Sequence of chain 1.A:
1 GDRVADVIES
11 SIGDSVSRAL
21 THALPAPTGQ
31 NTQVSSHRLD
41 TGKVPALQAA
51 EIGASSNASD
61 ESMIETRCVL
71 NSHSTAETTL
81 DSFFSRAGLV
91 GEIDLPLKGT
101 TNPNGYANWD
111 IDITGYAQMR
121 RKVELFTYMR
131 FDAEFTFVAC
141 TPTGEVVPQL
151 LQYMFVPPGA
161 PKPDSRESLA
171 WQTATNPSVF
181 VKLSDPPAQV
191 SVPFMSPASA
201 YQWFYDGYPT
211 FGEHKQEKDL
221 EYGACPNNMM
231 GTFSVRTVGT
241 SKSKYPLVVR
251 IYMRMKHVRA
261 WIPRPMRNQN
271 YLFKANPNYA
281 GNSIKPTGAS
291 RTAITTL

Sequence of chain 1.C:
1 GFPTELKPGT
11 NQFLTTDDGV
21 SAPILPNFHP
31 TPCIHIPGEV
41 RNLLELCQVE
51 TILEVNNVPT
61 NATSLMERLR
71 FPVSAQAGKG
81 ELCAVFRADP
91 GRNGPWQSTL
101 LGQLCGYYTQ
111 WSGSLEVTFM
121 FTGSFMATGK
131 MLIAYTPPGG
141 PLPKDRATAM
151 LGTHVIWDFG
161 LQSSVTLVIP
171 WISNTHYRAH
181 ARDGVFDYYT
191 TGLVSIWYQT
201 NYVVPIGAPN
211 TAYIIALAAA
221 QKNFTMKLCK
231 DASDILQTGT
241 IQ

This protein binds this small molecule.
Small molecule (SMILES): C[C@H](CCOc1ccc(I)cc1)CCN1CCN(c2ccncc2)C1=O

Binding-site contacts:
Ligand atom OAB contacts residue TRP203 of chain 1.A at 3.7 Å.
Ligand atom CAH contacts residue VAL192 of chain 1.A at 3.9 Å (hydrophobic).
Ligand atom CAJ contacts residue PHE135 of chain 1.A at 3.8 Å (hydrophobic).
Ligand atom OAB contacts residue ASP112 of chain 1.A at 3.6 Å.
Ligand atom NAZ contacts residue ASN228 of chain 1.A at 3.9 Å.
Ligand atom CAD contacts residue GLN202 of chain 1.A at 3.6 Å.
Ligand atom NAZ contacts residue TRP203 of chain 1.A at 3.2 Å.
Ligand atom NAY contacts residue TRP203 of chain 1.A at 3.7 Å.
Ligand atom OAS contacts residue VAL192 of chain 1.A at 3.9 Å.
Ligand atom CAG contacts residue THR114 of chain 1.A at 3.9 Å.
Ligand atom CAW contacts residue ASN228 of chain 1.A at 3.7 Å.
Ligand atom CAF contacts residue TRP203 of chain 1.A at 3.6 Å (hydrophobic).
Ligand atom CAK contacts residue PHE155 of chain 1.A at 3.5 Å (hydrophobic).
Ligand atom CAI contacts residue PHE155 of chain 1.A at 3.5 Å (hydrophobic).
Ligand atom CAQ contacts residue ASN228 of chain 1.A at 3.6 Å.
Ligand atom CAD contacts residue ASN228 of chain 1.A at 3.5 Å.
Ligand atom CAF contacts residue ASN228 of chain 1.A at 3.2 Å.
Ligand atom CAI contacts residue ILE24 of chain 1.C at 3.7 Å (hydrophobic).
Ligand atom CAW contacts residue TRP203 of chain 1.A at 3.4 Å (hydrophobic).
Ligand atom CAQ contacts residue TYR201 of chain 1.A at 3.7 Å (hydrophobic).
Ligand atom CAV contacts residue MET195 of chain 1.A at 3.9 Å (hydrophobic).
Ligand atom CAA contacts residue PHE135 of chain 1.A at 3.8 Å (hydrophobic).
Ligand atom CAV contacts residue ILE111 of chain 1.A at 3.9 Å (hydrophobic).
Ligand atom CAV contacts residue VAL192 of chain 1.A at 3.9 Å (hydrophobic).
Ligand atom CAM contacts residue ILE111 of chain 1.A at 3.6 Å (hydrophobic).
Ligand atom CAL contacts residue ILE111 of chain 1.A at 3.5 Å (hydrophobic).
Ligand atom CAP contacts residue TYR201 of chain 1.A at 3.5 Å (hydrophobic).
Ligand atom CAX contacts residue ILE111 of chain 1.A at 3.9 Å (hydrophobic).
Ligand atom CAT contacts residue TRP203 of chain 1.A at 3.4 Å (hydrophobic).
Ligand atom OAB contacts residue ILE113 of chain 1.A at 3.3 Å (h-bond).
Ligand atom OAS contacts residue MET195 of chain 1.A at 3.1 Å.
Ligand atom CAF contacts residue GLN202 of chain 1.A at 3.6 Å.
Ligand atom CAE contacts residue THR114 of chain 1.A at 3.5 Å.
Ligand atom CAE contacts residue ASP112 of chain 1.A at 3.6 Å.
Ligand atom CAK contacts residue MET195 of chain 1.A at 3.8 Å (hydrophobic).
Ligand atom CAQ contacts residue TRP203 of chain 1.A at 3.4 Å (hydrophobic).
Ligand atom CAG contacts residue TRP203 of chain 1.A at 3.9 Å (hydrophobic).
Ligand atom CAL contacts residue PHE135 of chain 1.A at 3.7 Å (hydrophobic).
Ligand atom CAM contacts residue MET195 of chain 1.A at 4.0 Å (hydrophobic).
Ligand atom CAG contacts residue ASP112 of chain 1.A at 3.5 Å.